Sequence of chain 1.A:
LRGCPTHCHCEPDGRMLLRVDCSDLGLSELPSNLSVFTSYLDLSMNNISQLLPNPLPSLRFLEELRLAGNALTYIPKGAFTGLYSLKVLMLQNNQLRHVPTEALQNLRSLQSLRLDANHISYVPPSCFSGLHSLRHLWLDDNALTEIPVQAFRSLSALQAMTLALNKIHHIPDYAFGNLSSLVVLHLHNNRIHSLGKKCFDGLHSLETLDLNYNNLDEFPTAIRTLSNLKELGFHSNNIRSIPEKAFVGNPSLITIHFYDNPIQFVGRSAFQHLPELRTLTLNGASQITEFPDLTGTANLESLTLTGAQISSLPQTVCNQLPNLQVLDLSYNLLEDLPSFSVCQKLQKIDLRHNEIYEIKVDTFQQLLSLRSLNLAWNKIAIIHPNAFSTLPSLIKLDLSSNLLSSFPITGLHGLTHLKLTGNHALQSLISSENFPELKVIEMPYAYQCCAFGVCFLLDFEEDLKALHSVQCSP

A protein and the small-molecule ligand that binds it are described below.
Small molecule (SMILES): CC(=O)N[C@H]1[C@H](O[C@H]2[C@H](O)[C@@H](NC(C)=O)CO[C@@H]2CO)O[C@H](CO)[C@@H](O[C@@H]2O[C@H](CO)[C@@H](O)[C@H](O)[C@@H]2O)[C@@H]1O

Binding-site contacts:
Ligand atom C2 contacts residue ASN201 of chain 1.A at 2.3 Å.
Ligand atom O7 contacts residue ASN201 of chain 1.A at 3.1 Å (h-bond).
Ligand atom C5 contacts residue SER179 of chain 1.A at 3.7 Å.
Ligand atom O5 contacts residue SER179 of chain 1.A at 3.2 Å.
Ligand atom C6 contacts residue SER179 of chain 1.A at 2.9 Å.
Ligand atom N2 contacts residue ASN201 of chain 1.A at 2.9 Å (h-bond).
Ligand atom C1 contacts residue ARG176 of chain 1.A at 4.3 Å.
Ligand atom C4 contacts residue SER179 of chain 1.A at 4.5 Å.
Ligand atom C7 contacts residue ARG176 of chain 1.A at 4.0 Å.
Ligand atom C5 contacts residue ASN201 of chain 1.A at 3.7 Å.
Ligand atom C8 contacts residue ARG176 of chain 1.A at 4.2 Å.
Ligand atom O6 contacts residue SER179 of chain 1.A at 2.9 Å (h-bond).
Ligand atom O7 contacts residue ARG176 of chain 1.A at 3.0 Å (salt-bridge).
Ligand atom C8 contacts residue ASN201 of chain 1.A at 4.5 Å.
Ligand atom O7 contacts residue SER177 of chain 1.A at 4.4 Å.
Ligand atom C4 contacts residue ASN201 of chain 1.A at 4.1 Å.
Ligand atom C1 contacts residue ASN201 of chain 1.A at 1.4 Å.
Ligand atom C2 contacts residue ARG176 of chain 1.A at 4.3 Å.
Ligand atom C3 contacts residue ASN201 of chain 1.A at 3.7 Å.
Ligand atom C1 contacts residue SER179 of chain 1.A at 4.2 Å.
Ligand atom C7 contacts residue ASN201 of chain 1.A at 3.2 Å.
Ligand atom O5 contacts residue ASN201 of chain 1.A at 2.4 Å (h-bond).